Sequence of chain 1.C:
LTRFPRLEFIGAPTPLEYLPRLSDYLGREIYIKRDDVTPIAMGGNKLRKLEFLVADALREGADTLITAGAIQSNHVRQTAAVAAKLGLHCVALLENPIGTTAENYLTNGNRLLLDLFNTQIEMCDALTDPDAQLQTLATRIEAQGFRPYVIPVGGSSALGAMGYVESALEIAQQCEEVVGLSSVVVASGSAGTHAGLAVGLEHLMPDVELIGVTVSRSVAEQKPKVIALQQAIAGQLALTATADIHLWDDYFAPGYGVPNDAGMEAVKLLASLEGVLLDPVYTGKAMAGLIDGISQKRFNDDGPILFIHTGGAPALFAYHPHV

The small molecule below binds the protein below.
Small molecule (SMILES): Cc1ncc(COP(=O)(O)O)c(C/N=C2\CONC2=O)c1O

Binding-site contacts:
Ligand atom O3P contacts residue ALA210 of chain 1.C at 3.5 Å (h-bond).
Ligand atom O contacts residue SER92 of chain 1.C at 3.4 Å (h-bond).
Ligand atom N1 contacts residue THR329 of chain 1.C at 2.5 Å (h-bond).
Ligand atom OG contacts residue TYR301 of chain 1.C at 3.5 Å (h-bond).
Ligand atom O contacts residue TYR301 of chain 1.C at 3.6 Å.
Ligand atom O3P contacts residue SER209 of chain 1.C at 2.4 Å (h-bond).
Ligand atom O3P contacts residue SER175 of chain 1.C at 3.1 Å (h-bond).
Ligand atom N1 contacts residue TYR301 of chain 1.C at 3.2 Å.
Ligand atom O2P contacts residue GLY208 of chain 1.C at 2.7 Å (h-bond).
Ligand atom O4P contacts residue LYS65 of chain 1.C at 3.3 Å (salt-bridge).
Ligand atom C3 contacts residue TYR301 of chain 1.C at 3.6 Å (hydrophobic).
Ligand atom N contacts residue TYR301 of chain 1.C at 3.1 Å (h-bond).
Ligand atom C2A contacts residue GLY331 of chain 1.C at 3.4 Å.
Ligand atom P contacts residue LYS65 of chain 1.C at 3.3 Å.
Ligand atom C5 contacts residue ASN64 of chain 1.C at 3.6 Å.
Ligand atom C5 contacts residue TYR301 of chain 1.C at 3.4 Å (hydrophobic).
Ligand atom C contacts residue TYR301 of chain 1.C at 3.2 Å (hydrophobic).
Ligand atom C6 contacts residue TYR301 of chain 1.C at 3.5 Å (hydrophobic).
Ligand atom C6 contacts residue THR329 of chain 1.C at 3.0 Å.
Ligand atom P contacts residue ALA210 of chain 1.C at 3.6 Å.
Ligand atom C2 contacts residue TYR301 of chain 1.C at 3.4 Å (hydrophobic).
Ligand atom C2A contacts residue GLY330 of chain 1.C at 3.2 Å.
Ligand atom O3 contacts residue ASN93 of chain 1.C at 2.8 Å (h-bond).
Ligand atom C2A contacts residue ASN93 of chain 1.C at 3.2 Å.
Ligand atom O1P contacts residue THR212 of chain 1.C at 2.5 Å (h-bond).
Ligand atom O2P contacts residue ALA210 of chain 1.C at 3.0 Å (h-bond).
Ligand atom ND contacts residue TYR301 of chain 1.C at 3.2 Å (h-bond).
Ligand atom C4A contacts residue LYS65 of chain 1.C at 3.3 Å.
Ligand atom O3P contacts residue LYS65 of chain 1.C at 2.5 Å (salt-bridge).
Ligand atom O2P contacts residue SER209 of chain 1.C at 2.8 Å (h-bond).
Ligand atom C4 contacts residue TYR301 of chain 1.C at 3.4 Å (hydrophobic).
Ligand atom CB contacts residue SER209 of chain 1.C at 3.4 Å.
Ligand atom O1P contacts residue LYS65 of chain 1.C at 3.5 Å (salt-bridge).
Ligand atom CA contacts residue TYR301 of chain 1.C at 3.6 Å (hydrophobic).
Ligand atom C3 contacts residue ASN93 of chain 1.C at 3.6 Å.
Ligand atom P contacts residue SER209 of chain 1.C at 3.5 Å.
Ligand atom C2A contacts residue THR329 of chain 1.C at 3.4 Å.
Ligand atom C2 contacts residue THR329 of chain 1.C at 3.6 Å.
Ligand atom O4P contacts residue ASN64 of chain 1.C at 3.3 Å (h-bond).
Ligand atom O3 contacts residue TYR301 of chain 1.C at 3.5 Å.